Binding-site contacts:
Ligand atom N contacts residue TYR62 of chain 1.E at 3.8 Å.
Ligand atom C9 contacts residue GLN53 of chain 1.E at 3.4 Å.
Ligand atom C9 contacts residue ASP87 of chain 1.E at 3.2 Å.
Ligand atom NH1 contacts residue TYR10 of chain 1.E at 3.4 Å (h-bond).
Ligand atom CA contacts residue GLN53 of chain 1.E at 3.3 Å.
Ligand atom C7 contacts residue GLN53 of chain 1.E at 3.1 Å.
Ligand atom NE contacts residue TRP233 of chain 1.E at 3.5 Å.
Ligand atom CA contacts residue TYR229 of chain 1.E at 3.7 Å (hydrophobic).
Ligand atom CB contacts residue SER162 of chain 1.E at 3.4 Å.
Ligand atom CB contacts residue TYR229 of chain 1.E at 3.6 Å (hydrophobic).
Ligand atom N10 contacts residue ASP161 of chain 1.E at 2.6 Å (salt-bridge).
Ligand atom CZ contacts residue GLU8 of chain 1.E at 3.5 Å.
Ligand atom NH1 contacts residue GLU8 of chain 1.E at 3.4 Å (salt-bridge).
Ligand atom NH2 contacts residue TYR10 of chain 1.E at 3.6 Å.
Ligand atom C7 contacts residue ASP161 of chain 1.E at 3.3 Å.
Ligand atom N contacts residue GLN53 of chain 1.E at 3.8 Å.
Ligand atom CD contacts residue TYR229 of chain 1.E at 3.8 Å (hydrophobic).
Ligand atom NH1 contacts residue VAL52 of chain 1.E at 2.9 Å (h-bond).
Ligand atom CG contacts residue ASP164 of chain 1.E at 3.5 Å.
Ligand atom C7 contacts residue SER162 of chain 1.E at 3.8 Å.
Ligand atom NH2 contacts residue GLU8 of chain 1.E at 2.8 Å (salt-bridge).
Ligand atom NH2 contacts residue TRP233 of chain 1.E at 3.7 Å.
Ligand atom C9 contacts residue TYR229 of chain 1.E at 3.8 Å (hydrophobic).
Ligand atom NE contacts residue ASP164 of chain 1.E at 2.9 Å (salt-bridge).
Ligand atom N contacts residue ASP161 of chain 1.E at 2.9 Å (salt-bridge).
Ligand atom C8 contacts residue ASP87 of chain 1.E at 3.3 Å.
Ligand atom N10 contacts residue HIS63 of chain 1.E at 3.0 Å (h-bond).
Ligand atom CA contacts residue SER162 of chain 1.E at 3.1 Å.
Ligand atom NH2 contacts residue PHE201 of chain 1.E at 3.8 Å.
Ligand atom N10 contacts residue TYR62 of chain 1.E at 3.8 Å.
Ligand atom N10 contacts residue ASP87 of chain 1.E at 2.6 Å (salt-bridge).
Ligand atom CD contacts residue VAL52 of chain 1.E at 3.5 Å (hydrophobic).
Ligand atom C8 contacts residue GLN53 of chain 1.E at 3.3 Å.
Ligand atom CZ contacts residue ASP164 of chain 1.E at 3.4 Å.
Ligand atom C9 contacts residue TYR62 of chain 1.E at 3.5 Å (hydrophobic).
Ligand atom N contacts residue SER162 of chain 1.E at 3.0 Å (h-bond).
Ligand atom CZ contacts residue TRP233 of chain 1.E at 3.6 Å (hydrophobic).
Ligand atom C9 contacts residue HIS63 of chain 1.E at 3.6 Å.
Ligand atom NH2 contacts residue ASP164 of chain 1.E at 2.9 Å (salt-bridge).
Ligand atom C9 contacts residue ASP161 of chain 1.E at 3.5 Å.

The protein below binds the small molecule below.
Small molecule (SMILES): [H]/N=C(/N)NCCCCNCCCN

Sequence of chain 1.E:
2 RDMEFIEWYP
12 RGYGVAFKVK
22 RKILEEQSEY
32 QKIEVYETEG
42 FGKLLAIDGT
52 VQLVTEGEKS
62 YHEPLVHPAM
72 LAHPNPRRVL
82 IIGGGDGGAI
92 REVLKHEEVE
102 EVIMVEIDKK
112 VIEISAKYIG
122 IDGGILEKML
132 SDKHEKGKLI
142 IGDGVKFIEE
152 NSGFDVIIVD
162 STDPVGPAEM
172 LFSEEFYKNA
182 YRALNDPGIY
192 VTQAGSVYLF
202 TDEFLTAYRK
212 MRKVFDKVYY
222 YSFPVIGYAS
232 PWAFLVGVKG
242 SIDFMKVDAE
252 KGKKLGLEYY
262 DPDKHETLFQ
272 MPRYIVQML